Binding-site contacts:
Ligand atom CAT contacts residue TRP56 of chain 4.A at 3.5 Å (hydrophobic).
Ligand atom CAS contacts residue TRP56 of chain 4.A at 3.5 Å (hydrophobic).
Ligand atom CAU contacts residue TRP56 of chain 4.A at 3.5 Å (hydrophobic).
Ligand atom FAF contacts residue PHE104 of chain 4.A at 3.4 Å.
Ligand atom FAF contacts residue TRP33 of chain 4.A at 3.2 Å.
Ligand atom FAE contacts residue TRP33 of chain 4.A at 3.6 Å.
Ligand atom CAU contacts residue PHE104 of chain 4.A at 3.7 Å (hydrophobic).
Ligand atom OAA contacts residue TRP56 of chain 4.A at 3.6 Å.
Ligand atom FAG contacts residue ARG57 of chain 4.A at 3.6 Å.
Ligand atom NAQ contacts residue PHE422 of chain 4.A at 3.7 Å.
Ligand atom CAH contacts residue SER103 of chain 4.A at 3.9 Å.
Ligand atom CAJ contacts residue TRP56 of chain 4.A at 3.6 Å (hydrophobic).
Ligand atom CAY contacts residue ALA53 of chain 4.A at 3.7 Å (hydrophobic).
Ligand atom CAI contacts residue LEU83 of chain 4.A at 3.9 Å (hydrophobic).
Ligand atom CAV contacts residue PHE104 of chain 4.A at 3.6 Å (hydrophobic).
Ligand atom NAP contacts residue PHE104 of chain 4.A at 3.4 Å.
Ligand atom FAD contacts residue ALA53 of chain 4.A at 2.8 Å.
Ligand atom CAH contacts residue TRP56 of chain 4.A at 3.7 Å (hydrophobic).
Ligand atom FAD contacts residue SER52 of chain 4.A at 3.1 Å.
Ligand atom FAC contacts residue ALA53 of chain 4.A at 2.8 Å.
Ligand atom CAT contacts residue PHE104 of chain 4.A at 3.9 Å (hydrophobic).
Ligand atom CAY contacts residue PHE47 of chain 4.A at 3.8 Å (hydrophobic).
Ligand atom FAD contacts residue GLY49 of chain 4.A at 3.3 Å.
Ligand atom CAO contacts residue ASP46 of chain 4.A at 3.6 Å.
Ligand atom CAM contacts residue PHE44 of chain 4.A at 3.5 Å (hydrophobic).
Ligand atom CAN contacts residue PHE422 of chain 4.A at 3.5 Å (hydrophobic).
Ligand atom FAE contacts residue LEU83 of chain 4.A at 3.6 Å.
Ligand atom CAJ contacts residue SER103 of chain 4.A at 3.8 Å.
Ligand atom CAI contacts residue TRP56 of chain 4.A at 3.6 Å (hydrophobic).
Ligand atom CAV contacts residue TRP56 of chain 4.A at 3.5 Å (hydrophobic).
Ligand atom CAW contacts residue TRP56 of chain 4.A at 3.6 Å (hydrophobic).
Ligand atom CAM contacts residue ASP46 of chain 4.A at 3.4 Å.
Ligand atom CAR contacts residue PHE104 of chain 4.A at 3.6 Å (hydrophobic).
Ligand atom FAE contacts residue VAL60 of chain 4.A at 3.7 Å.
Ligand atom FAC contacts residue PHE37 of chain 4.A at 3.3 Å.
Ligand atom FAE contacts residue ARG57 of chain 4.A at 3.9 Å.
Ligand atom FAB contacts residue PHE47 of chain 4.A at 2.5 Å.
Ligand atom FAG contacts residue ALA53 of chain 4.A at 3.3 Å.
Ligand atom CAK contacts residue TRP56 of chain 4.A at 3.8 Å (hydrophobic).
Ligand atom CAH contacts residue MET85 of chain 4.A at 3.9 Å (hydrophobic).

A protein and the small-molecule ligand that binds it are described below.
Small molecule (SMILES): O[C@H](c1cc(C(F)(F)F)nc2c(C(F)(F)F)cccc12)[C@@H]1CCCCN1

Sequence of chain 4.A:
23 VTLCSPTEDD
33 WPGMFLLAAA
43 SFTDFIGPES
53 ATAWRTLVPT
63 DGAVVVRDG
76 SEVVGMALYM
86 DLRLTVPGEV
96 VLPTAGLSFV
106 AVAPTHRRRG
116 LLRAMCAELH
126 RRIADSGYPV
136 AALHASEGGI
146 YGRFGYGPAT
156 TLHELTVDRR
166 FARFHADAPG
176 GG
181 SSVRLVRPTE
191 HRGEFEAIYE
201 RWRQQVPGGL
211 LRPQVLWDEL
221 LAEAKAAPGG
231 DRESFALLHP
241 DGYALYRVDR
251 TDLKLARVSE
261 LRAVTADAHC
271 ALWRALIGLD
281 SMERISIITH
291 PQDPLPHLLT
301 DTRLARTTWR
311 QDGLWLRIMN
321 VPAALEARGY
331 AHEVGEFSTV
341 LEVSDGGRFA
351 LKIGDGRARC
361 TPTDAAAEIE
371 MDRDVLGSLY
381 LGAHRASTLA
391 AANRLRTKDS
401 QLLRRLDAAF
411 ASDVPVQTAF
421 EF